A protein and the small-molecule ligand that binds it are described below.
Small molecule (SMILES): [H]/N=C(/N)NCCC[C@H](N[C@H](C)C(=O)O)C(=O)O

Sequence of chain 1.A:
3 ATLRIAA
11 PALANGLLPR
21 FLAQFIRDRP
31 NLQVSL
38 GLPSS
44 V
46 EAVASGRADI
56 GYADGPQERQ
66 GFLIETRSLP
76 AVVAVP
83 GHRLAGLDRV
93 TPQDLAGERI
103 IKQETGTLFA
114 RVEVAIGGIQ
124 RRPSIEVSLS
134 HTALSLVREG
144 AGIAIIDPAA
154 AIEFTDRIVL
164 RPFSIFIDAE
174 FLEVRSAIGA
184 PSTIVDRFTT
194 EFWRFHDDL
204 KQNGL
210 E

Binding-site contacts:
Ligand atom CAK contacts residue SER133 of chain 1.A at 3.5 Å.
Ligand atom C contacts residue SER41 of chain 1.A at 3.7 Å.
Ligand atom OXT contacts residue SER41 of chain 1.A at 2.6 Å (h-bond).
Ligand atom NAQ contacts residue ASP150 of chain 1.A at 4.1 Å.
Ligand atom CAE contacts residue LEU132 of chain 1.A at 4.1 Å (hydrophobic).
Ligand atom CB contacts residue SER131 of chain 1.A at 3.2 Å.
Ligand atom NAN contacts residue ASP150 of chain 1.A at 3.6 Å.
Ligand atom OXT contacts residue MSE10 of chain 1.A at 3.4 Å.
Ligand atom O contacts residue SER41 of chain 1.A at 3.9 Å.
Ligand atom OXT contacts residue ASP59 of chain 1.A at 3.1 Å (salt-bridge).
Ligand atom O contacts residue ASP59 of chain 1.A at 3.9 Å.
Ligand atom CAE contacts residue ALA12 of chain 1.A at 3.4 Å (hydrophobic).
Ligand atom C contacts residue ASP59 of chain 1.A at 3.2 Å.
Ligand atom CAI contacts residue ASP59 of chain 1.A at 3.7 Å.
Ligand atom CAE contacts residue SER131 of chain 1.A at 4.1 Å.
Ligand atom CAM contacts residue SER133 of chain 1.A at 3.9 Å.
Ligand atom NAO contacts residue ASP59 of chain 1.A at 3.7 Å.
Ligand atom NAQ contacts residue ASP59 of chain 1.A at 3.8 Å.
Ligand atom CAL contacts residue GLN105 of chain 1.A at 3.7 Å.
Ligand atom N contacts residue ASP59 of chain 1.A at 2.7 Å (salt-bridge).
Ligand atom CAL contacts residue SER133 of chain 1.A at 4.1 Å.
Ligand atom OAB contacts residue SER131 of chain 1.A at 4.0 Å.
Ligand atom CA contacts residue ASP59 of chain 1.A at 3.6 Å.
Ligand atom CAM contacts residue GLN105 of chain 1.A at 3.7 Å.
Ligand atom OAF contacts residue ALA12 of chain 1.A at 2.8 Å (h-bond).
Ligand atom NAQ contacts residue GLU173 of chain 1.A at 3.7 Å.
Ligand atom OAB contacts residue SER133 of chain 1.A at 2.8 Å (h-bond).
Ligand atom NAO contacts residue PHE111 of chain 1.A at 3.7 Å.
Ligand atom CAK contacts residue ASP59 of chain 1.A at 3.5 Å.
Ligand atom OXT contacts residue PRO40 of chain 1.A at 4.0 Å.
Ligand atom CAP contacts residue ASP59 of chain 1.A at 3.8 Å.
Ligand atom OAF contacts residue PRO11 of chain 1.A at 3.3 Å.
Ligand atom CAL contacts residue ASP59 of chain 1.A at 3.3 Å.
Ligand atom OAF contacts residue MSE10 of chain 1.A at 3.3 Å.
Ligand atom OAB contacts residue ALA12 of chain 1.A at 3.5 Å (h-bond).
Ligand atom CB contacts residue LEU132 of chain 1.A at 4.0 Å (hydrophobic).
Ligand atom OAB contacts residue LEU132 of chain 1.A at 3.3 Å.
Ligand atom CAE contacts residue SER133 of chain 1.A at 3.9 Å.
Ligand atom CAK contacts residue ALA12 of chain 1.A at 4.0 Å (hydrophobic).
Ligand atom CAI contacts residue SER131 of chain 1.A at 3.4 Å.